Sequence of chain 1.B:
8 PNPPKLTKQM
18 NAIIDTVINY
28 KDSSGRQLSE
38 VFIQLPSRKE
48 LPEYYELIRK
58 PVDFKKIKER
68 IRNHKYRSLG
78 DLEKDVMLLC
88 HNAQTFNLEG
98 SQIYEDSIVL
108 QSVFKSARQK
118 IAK

Binding-site contacts:
Ligand atom C16 contacts residue PRO43 of chain 1.B at 4.2 Å (hydrophobic).
Ligand atom N11 contacts residue PHE93 of chain 1.B at 3.6 Å.
Ligand atom N14 contacts residue ILE100 of chain 1.B at 3.5 Å.
Ligand atom C2 contacts residue LEU42 of chain 1.B at 3.6 Å (hydrophobic).
Ligand atom C10 contacts residue ASN94 of chain 1.B at 3.7 Å.
Ligand atom C6 contacts residue TYR51 of chain 1.B at 3.2 Å (hydrophobic).
Ligand atom C4 contacts residue VAL38 of chain 1.B at 3.2 Å (hydrophobic).
Ligand atom C6 contacts residue LEU42 of chain 1.B at 4.0 Å (hydrophobic).
Ligand atom C1 contacts residue PHE39 of chain 1.B at 3.8 Å (hydrophobic).
Ligand atom C3 contacts residue PHE39 of chain 1.B at 3.5 Å (hydrophobic).
Ligand atom C1 contacts residue TYR51 of chain 1.B at 3.4 Å (hydrophobic).
Ligand atom N11 contacts residue ILE100 of chain 1.B at 3.9 Å.
Ligand atom C1 contacts residue LEU86 of chain 1.B at 4.1 Å (hydrophobic).
Ligand atom C4 contacts residue LEU42 of chain 1.B at 3.8 Å (hydrophobic).
Ligand atom C8 contacts residue PRO43 of chain 1.B at 4.1 Å (hydrophobic).
Ligand atom C5 contacts residue LEU42 of chain 1.B at 4.0 Å (hydrophobic).
Ligand atom N15 contacts residue ILE100 of chain 1.B at 3.8 Å.
Ligand atom C20 contacts residue ILE100 of chain 1.B at 4.0 Å (hydrophobic).
Ligand atom C2 contacts residue ASP60 of chain 1.B at 4.0 Å.
Ligand atom O13 contacts residue ALA90 of chain 1.B at 3.4 Å.
Ligand atom C4 contacts residue PHE39 of chain 1.B at 4.1 Å (hydrophobic).
Ligand atom C10 contacts residue ILE100 of chain 1.B at 3.7 Å (hydrophobic).
Ligand atom C6 contacts residue PHE39 of chain 1.B at 3.9 Å (hydrophobic).
Ligand atom C9 contacts residue ILE100 of chain 1.B at 3.8 Å (hydrophobic).
Ligand atom N12 contacts residue TYR51 of chain 1.B at 3.7 Å.
Ligand atom C1 contacts residue VAL59 of chain 1.B at 3.8 Å (hydrophobic).
Ligand atom C2 contacts residue PHE39 of chain 1.B at 3.9 Å (hydrophobic).
Ligand atom N11 contacts residue ASN94 of chain 1.B at 2.9 Å (h-bond).
Ligand atom C1 contacts residue LEU42 of chain 1.B at 3.8 Å (hydrophobic).
Ligand atom C3 contacts residue LEU42 of chain 1.B at 3.6 Å (hydrophobic).
Ligand atom N14 contacts residue PHE93 of chain 1.B at 3.7 Å.
Ligand atom C16 contacts residue LEU48 of chain 1.B at 3.7 Å (hydrophobic).
Ligand atom O13 contacts residue TYR51 of chain 1.B at 2.7 Å (h-bond).
Ligand atom C10 contacts residue PHE93 of chain 1.B at 4.0 Å (hydrophobic).
Ligand atom N12 contacts residue ILE100 of chain 1.B at 4.0 Å.
Ligand atom C2 contacts residue VAL59 of chain 1.B at 3.4 Å (hydrophobic).
Ligand atom C3 contacts residue VAL38 of chain 1.B at 3.5 Å (hydrophobic).
Ligand atom N12 contacts residue ASN94 of chain 1.B at 3.6 Å (h-bond).
Ligand atom N14 contacts residue ASN94 of chain 1.B at 2.9 Å (h-bond).
Ligand atom C5 contacts residue PHE39 of chain 1.B at 4.0 Å (hydrophobic).

The small molecule below binds the protein below.
Small molecule (SMILES): Nc1nnc(-c2ccccc2O)cc1N1CC[NH2+]CC1